The protein below binds the small molecule below.
Small molecule (SMILES): C[C@H](CCC(=O)O)[C@H]1CC[C@H]2[C@@H]3[C@H](O)C[C@@H]4C[C@H](O)CC[C@]4(C)[C@H]3C[C@H](O)[C@]12C

Binding-site contacts:
Ligand atom C23 contacts residue LEU34 of chain 1.L at 3.9 Å (hydrophobic).
Ligand atom C16 contacts residue LEU34 of chain 1.L at 3.5 Å (hydrophobic).
Ligand atom C24 contacts residue LEU34 of chain 1.L at 3.8 Å (hydrophobic).
Ligand atom C22 contacts residue LEU34 of chain 1.L at 4.2 Å (hydrophobic).
Ligand atom C15 contacts residue ASN31 of chain 1.L at 3.7 Å.
Ligand atom C17 contacts residue ARG65 of chain 1.IA at 3.6 Å.
Ligand atom C12 contacts residue ARG65 of chain 1.IA at 3.8 Å.
Ligand atom C12 contacts residue PHE69 of chain 1.IA at 3.8 Å (hydrophobic).
Ligand atom C20 contacts residue THR38 of chain 1.L at 3.9 Å.
Ligand atom C5 contacts residue TYR27 of chain 1.L at 3.4 Å (hydrophobic).
Ligand atom C19 contacts residue TYR35 of chain 1.L at 3.5 Å (hydrophobic).
Ligand atom C4 contacts residue TYR27 of chain 1.L at 3.0 Å (hydrophobic).
Ligand atom C23 contacts residue HIS66 of chain 1.IA at 3.7 Å.
Ligand atom C19 contacts residue HIS73 of chain 1.IA at 4.0 Å.
Ligand atom C22 contacts residue HIS66 of chain 1.IA at 4.1 Å.
Ligand atom O12 contacts residue ARG65 of chain 1.IA at 3.5 Å (salt-bridge).
Ligand atom O25 contacts residue LEU34 of chain 1.L at 4.2 Å.
Ligand atom C6 contacts residue TYR27 of chain 1.L at 3.8 Å (hydrophobic).
Ligand atom C13 contacts residue ARG65 of chain 1.IA at 4.2 Å.
Ligand atom C21 contacts residue ARG65 of chain 1.IA at 3.8 Å.
Ligand atom C22 contacts residue ARG65 of chain 1.IA at 3.9 Å.
Ligand atom C11 contacts residue PHE69 of chain 1.IA at 3.7 Å (hydrophobic).
Ligand atom C18 contacts residue PHE69 of chain 1.IA at 3.9 Å (hydrophobic).
Ligand atom O26 contacts residue LEU34 of chain 1.L at 3.8 Å.
Ligand atom O7 contacts residue ARG65 of chain 1.IA at 4.0 Å.
Ligand atom C14 contacts residue ARG65 of chain 1.IA at 3.5 Å.
Ligand atom C21 contacts residue PHE69 of chain 1.IA at 4.3 Å (hydrophobic).
Ligand atom C23 contacts residue THR38 of chain 1.L at 3.7 Å.
Ligand atom C18 contacts residue TYR35 of chain 1.L at 3.9 Å (hydrophobic).
Ligand atom C10 contacts residue TYR27 of chain 1.L at 4.0 Å (hydrophobic).
Ligand atom C21 contacts residue THR38 of chain 1.L at 4.0 Å.
Ligand atom C24 contacts residue HIS66 of chain 1.IA at 4.2 Å.
Ligand atom C19 contacts residue TYR27 of chain 1.L at 3.5 Å (hydrophobic).
Ligand atom C1 contacts residue TYR27 of chain 1.L at 3.7 Å (hydrophobic).
Ligand atom C16 contacts residue ARG65 of chain 1.IA at 3.3 Å.
Ligand atom C21 contacts residue HIS66 of chain 1.IA at 3.9 Å.
Ligand atom C2 contacts residue TYR27 of chain 1.L at 4.1 Å (hydrophobic).
Ligand atom C3 contacts residue TYR27 of chain 1.L at 3.5 Å (hydrophobic).
Ligand atom C15 contacts residue ARG65 of chain 1.IA at 3.2 Å.
Ligand atom C2 contacts residue ILE68 of chain 1.IA at 3.6 Å (hydrophobic).

Sequence of chain 1.L:
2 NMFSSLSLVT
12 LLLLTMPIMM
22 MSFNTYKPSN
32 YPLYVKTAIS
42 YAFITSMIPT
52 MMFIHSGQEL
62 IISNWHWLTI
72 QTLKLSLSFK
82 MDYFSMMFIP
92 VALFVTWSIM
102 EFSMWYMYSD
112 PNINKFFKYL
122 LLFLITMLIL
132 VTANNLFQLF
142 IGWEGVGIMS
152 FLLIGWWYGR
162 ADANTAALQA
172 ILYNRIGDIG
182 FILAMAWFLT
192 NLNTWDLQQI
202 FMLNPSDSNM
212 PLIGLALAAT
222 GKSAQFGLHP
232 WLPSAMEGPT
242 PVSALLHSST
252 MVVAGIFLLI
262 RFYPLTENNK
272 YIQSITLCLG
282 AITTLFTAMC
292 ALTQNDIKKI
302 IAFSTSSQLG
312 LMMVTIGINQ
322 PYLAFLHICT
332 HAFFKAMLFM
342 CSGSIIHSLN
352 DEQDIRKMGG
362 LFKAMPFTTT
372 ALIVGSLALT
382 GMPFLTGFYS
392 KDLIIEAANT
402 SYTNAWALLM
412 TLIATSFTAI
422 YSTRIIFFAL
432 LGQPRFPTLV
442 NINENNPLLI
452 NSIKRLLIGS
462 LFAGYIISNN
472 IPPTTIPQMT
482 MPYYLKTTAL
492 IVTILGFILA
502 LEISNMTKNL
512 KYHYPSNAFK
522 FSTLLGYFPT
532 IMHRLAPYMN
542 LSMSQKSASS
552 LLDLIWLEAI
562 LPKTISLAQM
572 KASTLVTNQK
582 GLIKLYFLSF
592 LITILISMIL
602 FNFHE

Sequence of chain 1.IA:
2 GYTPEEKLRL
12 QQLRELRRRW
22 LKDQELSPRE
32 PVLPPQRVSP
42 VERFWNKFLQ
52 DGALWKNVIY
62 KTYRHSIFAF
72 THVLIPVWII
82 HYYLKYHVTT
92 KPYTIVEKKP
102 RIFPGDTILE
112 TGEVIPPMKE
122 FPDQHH